Binding-site contacts:
Ligand atom O5 contacts residue ASN281 of chain 1.G at 2.4 Å (h-bond).
Ligand atom C2 contacts residue ASN281 of chain 1.G at 2.5 Å.
Ligand atom C1 contacts residue THR283 of chain 1.G at 3.6 Å.
Ligand atom C5 contacts residue THR283 of chain 1.G at 3.5 Å.
Ligand atom C3 contacts residue ASN281 of chain 1.G at 3.9 Å.
Ligand atom O5 contacts residue ASN284 of chain 1.G at 4.2 Å.
Ligand atom C4 contacts residue ASN281 of chain 1.G at 4.3 Å.
Ligand atom C7 contacts residue ASN281 of chain 1.G at 3.3 Å.
Ligand atom O6 contacts residue THR283 of chain 1.G at 4.4 Å.
Ligand atom C6 contacts residue THR283 of chain 1.G at 3.8 Å.
Ligand atom O7 contacts residue ASN281 of chain 1.G at 3.3 Å (h-bond).
Ligand atom N2 contacts residue ASN281 of chain 1.G at 3.0 Å (h-bond).
Ligand atom C8 contacts residue ASN281 of chain 1.G at 4.4 Å.
Ligand atom C5 contacts residue ASN281 of chain 1.G at 3.7 Å.
Ligand atom O6 contacts residue ASN284 of chain 1.G at 4.5 Å.
Ligand atom C1 contacts residue ASN281 of chain 1.G at 1.5 Å.
Ligand atom O5 contacts residue THR283 of chain 1.G at 3.3 Å (h-bond).

This protein binds this small molecule.
Small molecule (SMILES): CC(=O)N[C@H]1[C@H](O[C@H]2[C@H](O)[C@@H](NC(C)=O)CO[C@@H]2CO)O[C@H](CO)[C@@H](O)[C@@H]1O

Sequence of chain 1.G:
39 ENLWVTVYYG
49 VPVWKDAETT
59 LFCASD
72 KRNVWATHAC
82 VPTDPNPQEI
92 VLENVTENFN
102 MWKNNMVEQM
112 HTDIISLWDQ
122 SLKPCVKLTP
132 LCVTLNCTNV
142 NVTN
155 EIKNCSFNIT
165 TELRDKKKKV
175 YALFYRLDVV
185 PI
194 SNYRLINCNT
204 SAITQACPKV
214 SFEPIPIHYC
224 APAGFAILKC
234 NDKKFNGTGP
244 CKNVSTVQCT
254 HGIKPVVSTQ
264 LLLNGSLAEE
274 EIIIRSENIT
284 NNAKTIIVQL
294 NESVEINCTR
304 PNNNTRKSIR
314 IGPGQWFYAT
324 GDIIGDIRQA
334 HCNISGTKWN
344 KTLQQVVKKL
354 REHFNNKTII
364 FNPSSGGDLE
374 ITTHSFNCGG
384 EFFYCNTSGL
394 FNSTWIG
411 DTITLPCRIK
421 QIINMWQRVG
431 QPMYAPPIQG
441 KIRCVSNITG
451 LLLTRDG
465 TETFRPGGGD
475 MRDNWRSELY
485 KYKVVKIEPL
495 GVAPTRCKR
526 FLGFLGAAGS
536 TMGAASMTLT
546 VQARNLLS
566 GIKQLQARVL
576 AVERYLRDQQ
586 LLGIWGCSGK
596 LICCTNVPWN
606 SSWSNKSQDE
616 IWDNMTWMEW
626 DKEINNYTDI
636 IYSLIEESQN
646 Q